Sequence of chain 1.A:
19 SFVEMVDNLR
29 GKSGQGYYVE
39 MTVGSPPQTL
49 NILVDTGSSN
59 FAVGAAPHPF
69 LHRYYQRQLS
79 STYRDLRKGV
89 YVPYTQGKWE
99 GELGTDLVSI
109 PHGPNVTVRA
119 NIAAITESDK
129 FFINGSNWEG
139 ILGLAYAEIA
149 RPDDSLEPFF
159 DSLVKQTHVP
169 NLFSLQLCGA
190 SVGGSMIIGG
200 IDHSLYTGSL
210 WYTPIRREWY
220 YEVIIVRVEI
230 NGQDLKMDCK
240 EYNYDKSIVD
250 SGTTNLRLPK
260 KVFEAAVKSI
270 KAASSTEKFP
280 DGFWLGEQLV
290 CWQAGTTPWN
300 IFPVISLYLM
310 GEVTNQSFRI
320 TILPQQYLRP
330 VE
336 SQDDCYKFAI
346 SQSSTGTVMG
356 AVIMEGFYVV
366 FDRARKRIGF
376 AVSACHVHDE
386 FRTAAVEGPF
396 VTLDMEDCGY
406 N

The protein below binds the small molecule below.
Small molecule (SMILES): COCCO[C@H](C[C@H](O)[C@H](COc1cc(F)cc(F)c1)NC(=O)c1cc(C(=O)N[C@H](C)c2ccccc2)cc(N(C)S(C)(=O)=O)c1)C(=O)N[C@H](C(=O)NCc1ccccc1)C(C)C

Binding-site contacts:
Ligand atom C37 contacts residue THR253 of chain 1.A at 3.4 Å.
Ligand atom C11 contacts residue GLY55 of chain 1.A at 3.2 Å.
Ligand atom N1 contacts residue PRO91 of chain 1.A at 3.0 Å (h-bond).
Ligand atom O7 contacts residue GLN94 of chain 1.A at 3.2 Å (h-bond).
Ligand atom C35 contacts residue GLY251 of chain 1.A at 3.0 Å.
Ligand atom C9 contacts residue PRO91 of chain 1.A at 3.5 Å (hydrophobic).
Ligand atom F1 contacts residue GLY95 of chain 1.A at 2.9 Å.
Ligand atom F2 contacts residue PHE129 of chain 1.A at 3.2 Å.
Ligand atom O9 contacts residue SER346 of chain 1.A at 3.2 Å (h-bond).
Ligand atom O2 contacts residue THR93 of chain 1.A at 3.2 Å (h-bond).
Ligand atom C12 contacts residue VAL90 of chain 1.A at 3.3 Å (hydrophobic).
Ligand atom O5 contacts residue ASP249 of chain 1.A at 2.6 Å (salt-bridge).
Ligand atom O1 contacts residue TYR219 of chain 1.A at 2.5 Å (h-bond).
Ligand atom O10 contacts residue THR253 of chain 1.A at 3.1 Å (h-bond).
Ligand atom O7 contacts residue THR93 of chain 1.A at 3.3 Å (h-bond).
Ligand atom O9 contacts residue ARG256 of chain 1.A at 3.4 Å.
Ligand atom N2 contacts residue GLY55 of chain 1.A at 3.0 Å (h-bond).
Ligand atom C21 contacts residue ASP53 of chain 1.A at 3.1 Å.
Ligand atom C34 contacts residue GLN94 of chain 1.A at 3.2 Å.
Ligand atom C19 contacts residue ASP53 of chain 1.A at 3.5 Å.
Ligand atom C43 contacts residue GLY34 of chain 1.A at 3.3 Å.
Ligand atom F1 contacts residue TYR92 of chain 1.A at 3.4 Å.
Ligand atom C18 contacts residue ASP249 of chain 1.A at 3.3 Å.
Ligand atom O2 contacts residue TYR92 of chain 1.A at 3.3 Å.
Ligand atom C43 contacts residue GLY32 of chain 1.A at 3.2 Å.
Ligand atom O8 contacts residue THR253 of chain 1.A at 3.3 Å (h-bond).
Ligand atom N3 contacts residue GLY251 of chain 1.A at 3.2 Å (h-bond).
Ligand atom C25 contacts residue PHE129 of chain 1.A at 3.5 Å (hydrophobic).
Ligand atom F1 contacts residue PHE129 of chain 1.A at 3.5 Å.
Ligand atom N5 contacts residue GLY251 of chain 1.A at 3.1 Å (h-bond).
Ligand atom O9 contacts residue ASN254 of chain 1.A at 3.3 Å (h-bond).
Ligand atom C42 contacts residue SER250 of chain 1.A at 3.4 Å.
Ligand atom O8 contacts residue ASN254 of chain 1.A at 3.0 Å (h-bond).
Ligand atom F2 contacts residue ILE131 of chain 1.A at 3.3 Å.
Ligand atom F2 contacts residue GLN94 of chain 1.A at 3.4 Å.
Ligand atom C43 contacts residue THR253 of chain 1.A at 3.2 Å.
Ligand atom O10 contacts residue GLN94 of chain 1.A at 3.5 Å (h-bond).
Ligand atom O5 contacts residue ASP53 of chain 1.A at 2.5 Å (salt-bridge).
Ligand atom C32 contacts residue THR93 of chain 1.A at 3.5 Å.
Ligand atom C39 contacts residue GLN33 of chain 1.A at 3.4 Å.